Sequence of chain 19.F:
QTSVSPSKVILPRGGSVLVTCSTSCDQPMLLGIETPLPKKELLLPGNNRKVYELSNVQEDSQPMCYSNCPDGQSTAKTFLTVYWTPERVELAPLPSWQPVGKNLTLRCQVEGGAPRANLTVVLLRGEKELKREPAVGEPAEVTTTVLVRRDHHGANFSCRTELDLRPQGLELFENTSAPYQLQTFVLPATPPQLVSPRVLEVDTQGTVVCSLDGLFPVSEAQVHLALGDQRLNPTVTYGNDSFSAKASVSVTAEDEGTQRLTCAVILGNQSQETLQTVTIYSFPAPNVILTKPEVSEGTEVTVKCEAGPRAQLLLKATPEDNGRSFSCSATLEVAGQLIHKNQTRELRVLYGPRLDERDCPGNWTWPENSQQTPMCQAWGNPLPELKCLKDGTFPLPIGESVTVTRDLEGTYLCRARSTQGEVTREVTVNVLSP

The protein below binds the small molecule below.
Small molecule (SMILES): CC(=O)N[C@@H]1[C@@H](O)[C@H](O)[C@@H](CO)O[C@H]1O

Binding-site contacts:
Ligand atom O7 contacts residue ASN358 of chain 19.F at 3.3 Å (h-bond).
Ligand atom C5 contacts residue ASN358 of chain 19.F at 3.6 Å.
Ligand atom C7 contacts residue ASN358 of chain 19.F at 3.4 Å.
Ligand atom O7 contacts residue SER343 of chain 19.F at 4.3 Å.
Ligand atom N2 contacts residue ASN358 of chain 19.F at 2.9 Å (h-bond).
Ligand atom C1 contacts residue ASN358 of chain 19.F at 1.4 Å.
Ligand atom O5 contacts residue ASN358 of chain 19.F at 2.4 Å (h-bond).
Ligand atom C2 contacts residue ASN358 of chain 19.F at 2.5 Å.
Ligand atom O7 contacts residue SER345 of chain 19.F at 4.2 Å.
Ligand atom C3 contacts residue ASN358 of chain 19.F at 3.8 Å.
Ligand atom C4 contacts residue ASN358 of chain 19.F at 4.2 Å.